Binding-site contacts:
Ligand atom C4 contacts residue ASN107 of chain 1.H at 4.4 Å.
Ligand atom C1 contacts residue SER109 of chain 1.H at 4.3 Å.
Ligand atom C2 contacts residue ASN107 of chain 1.H at 2.5 Å.
Ligand atom O5 contacts residue ASN107 of chain 1.H at 2.5 Å (h-bond).
Ligand atom C7 contacts residue ASN107 of chain 1.H at 3.7 Å.
Ligand atom C6 contacts residue ARG106 of chain 1.H at 4.5 Å.
Ligand atom C5 contacts residue ASN107 of chain 1.H at 3.8 Å.
Ligand atom C7 contacts residue SER109 of chain 1.H at 4.0 Å.
Ligand atom C1 contacts residue GLU110 of chain 1.H at 4.2 Å.
Ligand atom O5 contacts residue GLU110 of chain 1.H at 4.0 Å.
Ligand atom O7 contacts residue ASN107 of chain 1.H at 4.1 Å.
Ligand atom N2 contacts residue ASN107 of chain 1.H at 2.9 Å (h-bond).
Ligand atom C6 contacts residue GLU110 of chain 1.H at 3.5 Å.
Ligand atom N2 contacts residue SER109 of chain 1.H at 3.3 Å (h-bond).
Ligand atom C1 contacts residue ASN107 of chain 1.H at 1.5 Å.
Ligand atom C8 contacts residue ASN107 of chain 1.H at 4.4 Å.
Ligand atom C3 contacts residue ASN107 of chain 1.H at 3.9 Å.
Ligand atom C2 contacts residue SER109 of chain 1.H at 4.3 Å.
Ligand atom C8 contacts residue SER109 of chain 1.H at 3.8 Å.
Ligand atom C5 contacts residue GLU110 of chain 1.H at 4.3 Å.
Ligand atom C8 contacts residue SER107 of chain 1.I at 3.3 Å.

Sequence of chain 1.H:
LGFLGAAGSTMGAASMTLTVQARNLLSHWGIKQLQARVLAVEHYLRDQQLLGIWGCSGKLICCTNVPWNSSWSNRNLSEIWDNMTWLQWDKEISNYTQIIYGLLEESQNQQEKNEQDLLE

Sequence of chain 1.I:
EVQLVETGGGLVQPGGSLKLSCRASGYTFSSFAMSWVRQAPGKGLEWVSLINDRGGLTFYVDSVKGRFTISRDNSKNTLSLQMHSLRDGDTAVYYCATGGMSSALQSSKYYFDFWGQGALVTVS

A protein and the small-molecule ligand that binds it are described below.
Small molecule (SMILES): CC(=O)N[C@H]1CO[C@H](CO[C@@H]2O[C@@H](C)[C@@H](O)[C@@H](O)[C@@H]2O)[C@@H](O)[C@@H]1O